Sequence of chain 1.F:
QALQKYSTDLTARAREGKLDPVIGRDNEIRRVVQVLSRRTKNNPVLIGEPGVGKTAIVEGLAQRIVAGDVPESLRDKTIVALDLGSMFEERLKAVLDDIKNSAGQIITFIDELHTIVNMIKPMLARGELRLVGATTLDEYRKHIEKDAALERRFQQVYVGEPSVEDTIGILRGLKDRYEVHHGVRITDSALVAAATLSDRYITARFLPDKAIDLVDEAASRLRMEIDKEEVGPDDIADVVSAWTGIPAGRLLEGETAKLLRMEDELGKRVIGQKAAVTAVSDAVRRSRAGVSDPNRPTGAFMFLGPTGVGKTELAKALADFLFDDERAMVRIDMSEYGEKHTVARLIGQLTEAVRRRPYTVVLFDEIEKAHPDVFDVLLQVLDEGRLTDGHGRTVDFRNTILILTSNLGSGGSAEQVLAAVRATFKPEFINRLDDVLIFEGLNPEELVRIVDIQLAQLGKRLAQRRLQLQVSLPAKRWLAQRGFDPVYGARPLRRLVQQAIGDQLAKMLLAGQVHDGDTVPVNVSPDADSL

Sequence of chain 1.A:
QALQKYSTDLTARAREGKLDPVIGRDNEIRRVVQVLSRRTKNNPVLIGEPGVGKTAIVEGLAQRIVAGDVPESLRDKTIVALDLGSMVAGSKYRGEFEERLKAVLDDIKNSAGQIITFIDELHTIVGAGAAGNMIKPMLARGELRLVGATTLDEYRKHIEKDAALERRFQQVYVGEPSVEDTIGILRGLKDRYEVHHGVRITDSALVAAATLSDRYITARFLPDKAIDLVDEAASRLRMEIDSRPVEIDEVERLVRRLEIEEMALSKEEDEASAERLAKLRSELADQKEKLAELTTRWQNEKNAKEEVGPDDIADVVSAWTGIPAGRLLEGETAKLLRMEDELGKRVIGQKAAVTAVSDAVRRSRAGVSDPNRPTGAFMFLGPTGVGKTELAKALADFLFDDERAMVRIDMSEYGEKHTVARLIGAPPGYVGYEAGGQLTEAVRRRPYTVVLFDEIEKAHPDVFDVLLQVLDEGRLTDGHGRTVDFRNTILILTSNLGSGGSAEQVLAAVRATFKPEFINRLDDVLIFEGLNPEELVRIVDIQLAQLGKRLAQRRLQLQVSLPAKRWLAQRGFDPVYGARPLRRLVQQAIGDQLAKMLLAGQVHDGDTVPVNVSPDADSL

Binding-site contacts:
Ligand atom N1 contacts residue ILE573 of chain 1.F at 3.0 Å (h-bond).
Ligand atom O1B contacts residue LYS613 of chain 1.F at 3.2 Å.
Ligand atom C5' contacts residue ARG805 of chain 1.F at 3.6 Å.
Ligand atom O3G contacts residue THR609 of chain 1.F at 3.6 Å.
Ligand atom N6 contacts residue GLN575 of chain 1.F at 3.7 Å.
Ligand atom S1G contacts residue ARG746 of chain 1.A at 3.8 Å.
Ligand atom O2A contacts residue GLU615 of chain 1.F at 2.9 Å (salt-bridge).
Ligand atom O2A contacts residue THR614 of chain 1.F at 3.4 Å.
Ligand atom O3B contacts residue ARG805 of chain 1.F at 3.3 Å (salt-bridge).
Ligand atom O1B contacts residue THR614 of chain 1.F at 2.5 Å (h-bond).
Ligand atom N1 contacts residue VAL572 of chain 1.F at 3.2 Å.
Ligand atom S1G contacts residue ARG805 of chain 1.F at 2.6 Å (salt-bridge).
Ligand atom C2' contacts residue GLU615 of chain 1.F at 3.3 Å.
Ligand atom C1' contacts residue ALA804 of chain 1.F at 3.6 Å (hydrophobic).
Ligand atom O4' contacts residue ALA804 of chain 1.F at 3.2 Å.
Ligand atom O3G contacts residue LYS613 of chain 1.F at 2.8 Å (salt-bridge).
Ligand atom N7 contacts residue GLY612 of chain 1.F at 3.7 Å.
Ligand atom O5' contacts residue ARG805 of chain 1.F at 3.6 Å (salt-bridge).
Ligand atom N3 contacts residue GLU615 of chain 1.F at 3.4 Å.
Ligand atom N6 contacts residue VAL611 of chain 1.F at 3.6 Å.
Ligand atom O2G contacts residue ARG746 of chain 1.A at 3.6 Å.
Ligand atom O2B contacts residue LYS613 of chain 1.F at 3.0 Å (salt-bridge).
Ligand atom S1G contacts residue THR609 of chain 1.F at 2.7 Å (h-bond).
Ligand atom O2B contacts residue GLY612 of chain 1.F at 3.2 Å (h-bond).
Ligand atom N6 contacts residue VAL572 of chain 1.F at 3.8 Å.
Ligand atom O2B contacts residue THR614 of chain 1.F at 3.6 Å (h-bond).
Ligand atom O3A contacts residue THR614 of chain 1.F at 3.3 Å.
Ligand atom N7 contacts residue VAL611 of chain 1.F at 3.5 Å.
Ligand atom O2' contacts residue GLU615 of chain 1.F at 2.9 Å (salt-bridge).
Ligand atom PG contacts residue ARG805 of chain 1.F at 3.6 Å.
Ligand atom N1 contacts residue ARG571 of chain 1.F at 3.4 Å (salt-bridge).
Ligand atom C6 contacts residue ILE573 of chain 1.F at 3.5 Å (hydrophobic).
Ligand atom C2 contacts residue GLU615 of chain 1.F at 3.5 Å.
Ligand atom N6 contacts residue ILE573 of chain 1.F at 2.3 Å (h-bond).
Ligand atom C2 contacts residue ARG571 of chain 1.F at 3.1 Å.
Ligand atom O1A contacts residue GLY612 of chain 1.F at 3.1 Å.
Ligand atom C8 contacts residue ALA804 of chain 1.F at 3.4 Å (hydrophobic).
Ligand atom S1G contacts residue GLU742 of chain 1.A at 3.6 Å.
Ligand atom PB contacts residue THR614 of chain 1.F at 3.5 Å.
Ligand atom N9 contacts residue ALA804 of chain 1.F at 3.7 Å.

A small-molecule ligand and the protein it binds are described below.
Small molecule (SMILES): Nc1ncnc2c1ncn2[C@@H]1O[C@H](COP(=O)(O)OP(=O)(O)OP(O)(O)=S)[C@@H](O)[C@H]1O